Sequence of chain 1.A:
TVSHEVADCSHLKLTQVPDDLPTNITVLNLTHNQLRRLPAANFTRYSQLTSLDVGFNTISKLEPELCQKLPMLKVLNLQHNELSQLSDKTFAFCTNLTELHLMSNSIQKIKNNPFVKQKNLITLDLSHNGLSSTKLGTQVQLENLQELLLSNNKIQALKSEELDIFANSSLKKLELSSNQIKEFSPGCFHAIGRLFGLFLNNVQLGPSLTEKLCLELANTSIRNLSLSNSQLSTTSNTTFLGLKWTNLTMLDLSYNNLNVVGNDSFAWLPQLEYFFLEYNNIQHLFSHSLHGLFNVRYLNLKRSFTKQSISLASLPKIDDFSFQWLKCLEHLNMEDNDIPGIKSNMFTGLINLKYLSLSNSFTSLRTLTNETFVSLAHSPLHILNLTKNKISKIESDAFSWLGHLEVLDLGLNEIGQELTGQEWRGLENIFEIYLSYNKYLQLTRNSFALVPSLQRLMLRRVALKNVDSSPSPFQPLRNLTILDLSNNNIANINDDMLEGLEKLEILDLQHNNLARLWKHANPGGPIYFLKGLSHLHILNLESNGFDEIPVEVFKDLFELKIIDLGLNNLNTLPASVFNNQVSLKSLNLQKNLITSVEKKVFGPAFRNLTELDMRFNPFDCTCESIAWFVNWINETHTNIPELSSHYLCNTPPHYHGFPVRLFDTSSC

The small molecule below binds the protein below.
Small molecule (SMILES): CC(=O)N[C@H]1[C@H](O[C@H]2[C@H](O)[C@@H](NC(C)=O)CO[C@@H]2CO)O[C@H](CO)[C@@H](O)[C@@H]1O

Binding-site contacts:
Ligand atom C6 contacts residue ASN491 of chain 1.A at 3.2 Å.
Ligand atom C3 contacts residue ASN491 of chain 1.A at 3.8 Å.
Ligand atom C7 contacts residue SER465 of chain 1.A at 4.3 Å.
Ligand atom O5 contacts residue LYS515 of chain 1.A at 3.1 Å (salt-bridge).
Ligand atom O5 contacts residue ASN491 of chain 1.A at 2.4 Å (h-bond).
Ligand atom C7 contacts residue ASN491 of chain 1.A at 3.8 Å.
Ligand atom O7 contacts residue SER465 of chain 1.A at 3.6 Å.
Ligand atom C5 contacts residue LYS515 of chain 1.A at 4.3 Å.
Ligand atom N2 contacts residue ASN491 of chain 1.A at 3.3 Å (h-bond).
Ligand atom C5 contacts residue ASN491 of chain 1.A at 3.2 Å.
Ligand atom O7 contacts residue ASN491 of chain 1.A at 4.3 Å.
Ligand atom C8 contacts residue PRO464 of chain 1.A at 3.6 Å (hydrophobic).
Ligand atom C8 contacts residue ASN491 of chain 1.A at 4.4 Å.
Ligand atom C4 contacts residue ASN491 of chain 1.A at 4.0 Å.
Ligand atom C2 contacts residue ASN491 of chain 1.A at 2.5 Å.
Ligand atom C8 contacts residue SER465 of chain 1.A at 4.0 Å.
Ligand atom C1 contacts residue LYS515 of chain 1.A at 3.6 Å.
Ligand atom C1 contacts residue ASN491 of chain 1.A at 1.4 Å.